Sequence of chain 1.A:
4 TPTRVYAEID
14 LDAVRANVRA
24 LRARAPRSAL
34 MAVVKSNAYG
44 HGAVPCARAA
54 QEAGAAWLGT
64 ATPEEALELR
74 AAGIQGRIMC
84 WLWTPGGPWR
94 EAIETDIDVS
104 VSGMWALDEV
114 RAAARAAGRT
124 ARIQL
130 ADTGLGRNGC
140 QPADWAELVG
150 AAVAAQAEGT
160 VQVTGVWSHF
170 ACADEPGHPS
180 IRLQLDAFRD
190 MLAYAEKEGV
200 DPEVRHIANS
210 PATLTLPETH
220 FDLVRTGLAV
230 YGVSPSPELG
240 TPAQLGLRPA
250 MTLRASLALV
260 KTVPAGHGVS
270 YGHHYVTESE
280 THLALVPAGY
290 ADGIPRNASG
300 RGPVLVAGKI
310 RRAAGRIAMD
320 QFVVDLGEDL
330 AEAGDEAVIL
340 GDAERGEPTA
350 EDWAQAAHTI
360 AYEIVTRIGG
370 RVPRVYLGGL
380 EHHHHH

Binding-site contacts:
Ligand atom C2A contacts residue TRP84 of chain 1.A at 3.8 Å (hydrophobic).
Ligand atom C3 contacts residue HIS168 of chain 1.A at 3.5 Å.
Ligand atom P contacts residue SER209 of chain 1.A at 3.5 Å.
Ligand atom ND contacts residue MET318 of chain 1.B at 3.4 Å (h-bond).
Ligand atom O contacts residue ASP319 of chain 1.B at 3.8 Å.
Ligand atom O contacts residue TYR270 of chain 1.B at 3.4 Å (h-bond).
Ligand atom O2P contacts residue TYR361 of chain 1.A at 3.5 Å.
Ligand atom O1P contacts residue GLY226 of chain 1.A at 2.5 Å (h-bond).
Ligand atom C6 contacts residue ARG224 of chain 1.A at 3.6 Å.
Ligand atom O3P contacts residue PRO210 of chain 1.A at 3.7 Å.
Ligand atom N contacts residue TYR42 of chain 1.A at 3.4 Å (h-bond).
Ligand atom C2 contacts residue HIS168 of chain 1.A at 3.7 Å.
Ligand atom ND contacts residue ALA317 of chain 1.B at 3.5 Å.
Ligand atom OG contacts residue TYR289 of chain 1.B at 3.7 Å.
Ligand atom C5A contacts residue ARG224 of chain 1.A at 3.8 Å.
Ligand atom C contacts residue MET318 of chain 1.B at 3.7 Å (hydrophobic).
Ligand atom N1 contacts residue ARG224 of chain 1.A at 3.2 Å (salt-bridge).
Ligand atom CA contacts residue LYS38 of chain 1.A at 3.1 Å.
Ligand atom O3P contacts residue SER209 of chain 1.A at 3.5 Å.
Ligand atom O4P contacts residue ASN208 of chain 1.A at 3.6 Å.
Ligand atom O3P contacts residue TYR361 of chain 1.A at 2.7 Å (h-bond).
Ligand atom O3 contacts residue HIS168 of chain 1.A at 3.7 Å.
Ligand atom O1P contacts residue THR225 of chain 1.A at 3.5 Å.
Ligand atom O contacts residue LYS38 of chain 1.A at 3.1 Å (salt-bridge).
Ligand atom O1P contacts residue SER209 of chain 1.A at 2.4 Å (h-bond).
Ligand atom N contacts residue LYS38 of chain 1.A at 2.8 Å (salt-bridge).
Ligand atom C contacts residue TYR270 of chain 1.B at 3.0 Å (hydrophobic).
Ligand atom P contacts residue GLY226 of chain 1.A at 3.5 Å.
Ligand atom O2P contacts residue GLY226 of chain 1.A at 3.4 Å.
Ligand atom C contacts residue LYS38 of chain 1.A at 3.4 Å.
Ligand atom ND contacts residue TYR270 of chain 1.B at 2.9 Å (h-bond).
Ligand atom O3 contacts residue ARG136 of chain 1.A at 3.4 Å (salt-bridge).
Ligand atom O1P contacts residue ARG224 of chain 1.A at 3.8 Å.
Ligand atom C5A contacts residue TYR42 of chain 1.A at 3.6 Å (hydrophobic).
Ligand atom OG contacts residue TYR270 of chain 1.B at 3.5 Å (h-bond).
Ligand atom O1P contacts residue LEU227 of chain 1.A at 3.5 Å (h-bond).
Ligand atom P contacts residue LEU227 of chain 1.A at 3.8 Å.
Ligand atom O2P contacts residue LEU227 of chain 1.A at 2.9 Å (h-bond).
Ligand atom O2P contacts residue TYR42 of chain 1.A at 2.7 Å (h-bond).
Ligand atom CA contacts residue TYR270 of chain 1.B at 3.6 Å (hydrophobic).

A small-molecule ligand and the protein it binds are described below.
Small molecule (SMILES): Cc1ncc(COP(=O)(O)O)c(CN[C@@H]2CONC2=O)c1O

Sequence of chain 1.B:
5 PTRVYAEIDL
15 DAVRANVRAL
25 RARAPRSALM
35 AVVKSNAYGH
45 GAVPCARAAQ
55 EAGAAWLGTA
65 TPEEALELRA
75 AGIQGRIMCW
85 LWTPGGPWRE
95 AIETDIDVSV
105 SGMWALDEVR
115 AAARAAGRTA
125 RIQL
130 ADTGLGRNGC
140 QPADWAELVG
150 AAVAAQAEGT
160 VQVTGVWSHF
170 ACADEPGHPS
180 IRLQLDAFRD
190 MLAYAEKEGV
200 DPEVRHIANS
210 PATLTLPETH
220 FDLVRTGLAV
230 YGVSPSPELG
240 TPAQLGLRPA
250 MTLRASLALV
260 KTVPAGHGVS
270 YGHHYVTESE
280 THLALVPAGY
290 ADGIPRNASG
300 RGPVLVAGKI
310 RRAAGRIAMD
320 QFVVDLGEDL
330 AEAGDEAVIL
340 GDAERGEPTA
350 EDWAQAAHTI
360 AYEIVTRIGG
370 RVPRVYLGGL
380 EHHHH